This small molecule binds to this protein.
Small molecule (SMILES): C[C@H](C(=O)NCCNC(=O)CCNC(=O)[C@H](O)C(C)(C)COP(=O)(O)OP(=O)(O)OC[C@H]1O[C@@H](n2cnc3c(N)ncnc32)[C@H](O)[C@@H]1OP(=O)(O)O)S(=O)(=O)O

Sequence of chain 1.F:
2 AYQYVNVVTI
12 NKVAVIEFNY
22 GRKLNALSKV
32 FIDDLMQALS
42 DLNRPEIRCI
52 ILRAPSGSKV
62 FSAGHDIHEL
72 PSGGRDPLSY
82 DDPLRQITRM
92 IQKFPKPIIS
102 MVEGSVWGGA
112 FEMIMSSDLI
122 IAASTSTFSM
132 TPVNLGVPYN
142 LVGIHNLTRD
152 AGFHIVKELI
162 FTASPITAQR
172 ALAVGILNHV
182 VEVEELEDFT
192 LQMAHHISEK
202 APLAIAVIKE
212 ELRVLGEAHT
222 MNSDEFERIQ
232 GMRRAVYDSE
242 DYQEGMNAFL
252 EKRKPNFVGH

Binding-site contacts:
Ligand atom O4' contacts residue YZS1 of chain 1.V at 0.0 Å (h-bond).
Ligand atom OP1 contacts residue YZS1 of chain 1.V at 0.1 Å (h-bond).
Ligand atom C2' contacts residue YZS1 of chain 1.V at 0.0 Å.
Ligand atom C2 contacts residue YZS1 of chain 1.V at 0.0 Å.
Ligand atom OS4 contacts residue YZS1 of chain 1.V at 0.1 Å (h-bond).
Ligand atom O11 contacts residue YZS1 of chain 1.V at 0.0 Å (h-bond).
Ligand atom C4 contacts residue YZS1 of chain 1.V at 0.0 Å.
Ligand atom OS1 contacts residue YZS1 of chain 1.V at 0.1 Å (h-bond).
Ligand atom C5 contacts residue YZS1 of chain 1.V at 0.0 Å.
Ligand atom C4' contacts residue YZS1 of chain 1.V at 0.1 Å.
Ligand atom N contacts residue YZS1 of chain 1.V at 0.0 Å (h-bond).
Ligand atom O56 contacts residue YZS1 of chain 1.V at 0.0 Å (h-bond).
Ligand atom CP2 contacts residue YZS1 of chain 1.V at 0.0 Å.
Ligand atom CP3 contacts residue YZS1 of chain 1.V at 0.0 Å.
Ligand atom P1 contacts residue YZS1 of chain 1.V at 0.1 Å.
Ligand atom O3' contacts residue YZS1 of chain 1.V at 0.1 Å (h-bond).
Ligand atom N1 contacts residue YZS1 of chain 1.V at 0.0 Å (h-bond).
Ligand atom C6 contacts residue YZS1 of chain 1.V at 0.0 Å.
Ligand atom C1' contacts residue YZS1 of chain 1.V at 0.0 Å.
Ligand atom O12 contacts residue YZS1 of chain 1.V at 0.1 Å (h-bond).
Ligand atom O5' contacts residue YZS1 of chain 1.V at 0.1 Å (h-bond).
Ligand atom CP1 contacts residue YZS1 of chain 1.V at 0.1 Å.
Ligand atom C5' contacts residue YZS1 of chain 1.V at 0.1 Å.
Ligand atom C3' contacts residue YZS1 of chain 1.V at 0.1 Å.
Ligand atom O2' contacts residue YZS1 of chain 1.V at 0.1 Å (h-bond).
Ligand atom CS1 contacts residue YZS1 of chain 1.V at 0.1 Å.
Ligand atom OS5 contacts residue YZS1 of chain 1.V at 0.1 Å (h-bond).
Ligand atom CP4 contacts residue YZS1 of chain 1.V at 0.1 Å.
Ligand atom NP1 contacts residue YZS1 of chain 1.V at 0.0 Å (h-bond).
Ligand atom N3 contacts residue YZS1 of chain 1.V at 0.0 Å (h-bond).
Ligand atom SS4 contacts residue YZS1 of chain 1.V at 0.1 Å (h-bond).
Ligand atom C8 contacts residue YZS1 of chain 1.V at 0.0 Å.
Ligand atom O32 contacts residue YZS1 of chain 1.V at 0.1 Å (h-bond).
Ligand atom N9 contacts residue YZS1 of chain 1.V at 0.0 Å (h-bond).
Ligand atom P3 contacts residue YZS1 of chain 1.V at 0.1 Å.
Ligand atom NP2 contacts residue YZS1 of chain 1.V at 0.1 Å (h-bond).
Ligand atom N7 contacts residue YZS1 of chain 1.V at 0.0 Å (h-bond).
Ligand atom CP5 contacts residue YZS1 of chain 1.V at 0.1 Å.
Ligand atom O31 contacts residue YZS1 of chain 1.V at 0.1 Å (h-bond).
Ligand atom N6 contacts residue YZS1 of chain 1.V at 0.0 Å (h-bond).